Binding-site contacts:
Ligand atom C6 contacts residue SER413 of chain 1.GA at 4.4 Å.
Ligand atom N3 contacts residue PRO412 of chain 1.GA at 4.0 Å.
Ligand atom C5 contacts residue PRO412 of chain 1.GA at 4.1 Å (hydrophobic).
Ligand atom N1 contacts residue VAL201 of chain 1.GA at 4.0 Å.
Ligand atom C2' contacts residue HIS411 of chain 1.GA at 4.3 Å.
Ligand atom N7 contacts residue HIS411 of chain 1.GA at 3.7 Å.
Ligand atom O3P contacts residue PRO202 of chain 1.GA at 4.1 Å.
Ligand atom O3' contacts residue HIS409 of chain 1.FA at 4.4 Å.
Ligand atom N7 contacts residue PRO202 of chain 1.GA at 4.2 Å.
Ligand atom N1 contacts residue PRO412 of chain 1.GA at 3.7 Å.
Ligand atom C5 contacts residue PRO202 of chain 1.GA at 3.9 Å (hydrophobic).
Ligand atom N3 contacts residue PRO202 of chain 1.GA at 4.2 Å.
Ligand atom N1 contacts residue GLY420 of chain 1.GA at 3.2 Å (h-bond).
Ligand atom C6 contacts residue PRO412 of chain 1.GA at 3.6 Å (hydrophobic).
Ligand atom C6 contacts residue GLY420 of chain 1.GA at 4.3 Å.
Ligand atom C6 contacts residue VAL201 of chain 1.GA at 4.5 Å (hydrophobic).
Ligand atom O4' contacts residue PRO202 of chain 1.GA at 4.4 Å.
Ligand atom P contacts residue PRO202 of chain 1.GA at 4.4 Å.
Ligand atom O1P contacts residue PRO202 of chain 1.GA at 4.1 Å.
Ligand atom O5' contacts residue PRO202 of chain 1.GA at 4.1 Å.
Ligand atom C8 contacts residue HIS411 of chain 1.GA at 3.4 Å.
Ligand atom C6 contacts residue PRO202 of chain 1.GA at 4.0 Å (hydrophobic).
Ligand atom C2 contacts residue PRO412 of chain 1.GA at 4.2 Å (hydrophobic).
Ligand atom N9 contacts residue PRO202 of chain 1.GA at 4.3 Å.
Ligand atom C4 contacts residue PRO412 of chain 1.GA at 4.1 Å (hydrophobic).
Ligand atom C5' contacts residue PRO202 of chain 1.GA at 4.2 Å (hydrophobic).
Ligand atom N9 contacts residue PRO412 of chain 1.GA at 4.4 Å.
Ligand atom C2 contacts residue PRO202 of chain 1.GA at 4.0 Å (hydrophobic).
Ligand atom N6 contacts residue GLY420 of chain 1.GA at 3.6 Å.
Ligand atom N6 contacts residue PRO412 of chain 1.GA at 3.6 Å.
Ligand atom C2 contacts residue GLY420 of chain 1.GA at 3.8 Å.
Ligand atom N9 contacts residue HIS411 of chain 1.GA at 4.5 Å.
Ligand atom C8 contacts residue PRO202 of chain 1.GA at 4.4 Å (hydrophobic).
Ligand atom N7 contacts residue SER413 of chain 1.GA at 4.3 Å.
Ligand atom N1 contacts residue PRO202 of chain 1.GA at 4.0 Å.
Ligand atom C4 contacts residue PRO202 of chain 1.GA at 4.0 Å (hydrophobic).
Ligand atom N6 contacts residue VAL201 of chain 1.GA at 4.5 Å.
Ligand atom N6 contacts residue SER413 of chain 1.GA at 3.6 Å.

This small molecule binds to this protein.
Small molecule (SMILES): Nc1ncnc2c1ncn2[C@H]1C[C@H](O)[C@@H](COP(=O)(O)O)O1

Sequence of chain 1.FA:
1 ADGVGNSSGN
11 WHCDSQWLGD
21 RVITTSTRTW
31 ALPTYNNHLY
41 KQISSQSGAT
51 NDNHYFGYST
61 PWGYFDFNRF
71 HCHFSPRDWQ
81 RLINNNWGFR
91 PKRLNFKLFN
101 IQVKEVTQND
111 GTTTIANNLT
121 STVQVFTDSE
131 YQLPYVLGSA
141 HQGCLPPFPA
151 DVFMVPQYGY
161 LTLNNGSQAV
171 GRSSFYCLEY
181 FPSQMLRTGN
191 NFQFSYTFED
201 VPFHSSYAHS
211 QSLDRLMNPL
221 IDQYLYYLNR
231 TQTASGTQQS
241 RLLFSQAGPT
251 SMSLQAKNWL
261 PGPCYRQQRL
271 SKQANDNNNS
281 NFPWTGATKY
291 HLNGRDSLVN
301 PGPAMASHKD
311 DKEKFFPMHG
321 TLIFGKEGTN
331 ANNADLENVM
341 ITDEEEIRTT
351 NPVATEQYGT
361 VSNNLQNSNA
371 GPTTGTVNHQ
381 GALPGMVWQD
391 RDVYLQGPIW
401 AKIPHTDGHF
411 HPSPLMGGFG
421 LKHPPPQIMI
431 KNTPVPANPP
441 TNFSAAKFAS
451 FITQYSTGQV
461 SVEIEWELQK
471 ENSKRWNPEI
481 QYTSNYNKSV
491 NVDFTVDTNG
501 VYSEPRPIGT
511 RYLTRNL

Sequence of chain 1.GA:
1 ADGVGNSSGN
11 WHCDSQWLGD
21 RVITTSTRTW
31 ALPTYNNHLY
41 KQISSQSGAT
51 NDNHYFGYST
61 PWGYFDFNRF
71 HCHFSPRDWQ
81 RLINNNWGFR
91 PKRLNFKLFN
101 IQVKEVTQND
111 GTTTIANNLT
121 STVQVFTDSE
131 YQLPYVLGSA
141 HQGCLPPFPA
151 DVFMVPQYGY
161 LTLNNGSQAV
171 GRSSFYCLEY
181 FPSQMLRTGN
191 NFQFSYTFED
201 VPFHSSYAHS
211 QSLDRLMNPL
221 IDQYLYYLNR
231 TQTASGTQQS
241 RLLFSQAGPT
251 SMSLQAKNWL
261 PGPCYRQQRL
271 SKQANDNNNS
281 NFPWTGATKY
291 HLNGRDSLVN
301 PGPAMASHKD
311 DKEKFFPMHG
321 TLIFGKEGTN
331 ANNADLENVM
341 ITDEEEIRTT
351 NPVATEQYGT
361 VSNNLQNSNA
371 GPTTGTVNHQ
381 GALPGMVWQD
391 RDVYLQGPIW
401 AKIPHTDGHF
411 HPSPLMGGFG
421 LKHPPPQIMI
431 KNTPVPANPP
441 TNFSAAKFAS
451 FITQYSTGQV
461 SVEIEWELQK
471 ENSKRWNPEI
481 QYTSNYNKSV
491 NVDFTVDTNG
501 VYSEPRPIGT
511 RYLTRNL